Sequence of chain 1.F:
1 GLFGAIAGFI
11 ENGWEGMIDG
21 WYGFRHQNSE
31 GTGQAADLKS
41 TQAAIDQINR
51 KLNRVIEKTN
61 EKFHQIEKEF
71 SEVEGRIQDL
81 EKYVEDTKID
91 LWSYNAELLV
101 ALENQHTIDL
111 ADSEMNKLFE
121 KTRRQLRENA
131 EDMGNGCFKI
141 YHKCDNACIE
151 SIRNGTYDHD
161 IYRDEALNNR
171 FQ

The small molecule below binds the protein below.
Small molecule (SMILES): CC(=O)N[C@@H]1[C@@H](O)[C@H](O)[C@@H](CO)O[C@@H]1O

Binding-site contacts:
Ligand atom C8 contacts residue VAL297 of chain 1.E at 2.8 Å (hydrophobic).
Ligand atom C8 contacts residue ASN285 of chain 1.E at 3.9 Å.
Ligand atom O7 contacts residue ASN285 of chain 1.E at 3.1 Å (h-bond).
Ligand atom C1 contacts residue ASN298 of chain 1.E at 4.2 Å.
Ligand atom O6 contacts residue GLU69 of chain 1.F at 3.0 Å (salt-bridge).
Ligand atom C8 contacts residue ASN296 of chain 1.E at 4.0 Å.
Ligand atom N2 contacts residue ASN285 of chain 1.E at 3.9 Å.
Ligand atom O1 contacts residue VAL297 of chain 1.E at 2.9 Å (h-bond).
Ligand atom C5 contacts residue ASN298 of chain 1.E at 4.2 Å.
Ligand atom C5 contacts residue ASN285 of chain 1.E at 4.4 Å.
Ligand atom O6 contacts residue ASN298 of chain 1.E at 3.3 Å (h-bond).
Ligand atom C6 contacts residue ASN298 of chain 1.E at 4.4 Å.
Ligand atom O5 contacts residue ASN298 of chain 1.E at 3.7 Å.
Ligand atom O1 contacts residue ASN298 of chain 1.E at 3.8 Å.
Ligand atom C1 contacts residue VAL297 of chain 1.E at 3.8 Å (hydrophobic).
Ligand atom N2 contacts residue VAL297 of chain 1.E at 4.2 Å.
Ligand atom C2 contacts residue ASN285 of chain 1.E at 3.5 Å.
Ligand atom O1 contacts residue ASN285 of chain 1.E at 3.3 Å (h-bond).
Ligand atom C7 contacts residue ASN285 of chain 1.E at 3.3 Å.
Ligand atom C5 contacts residue GLU69 of chain 1.F at 4.3 Å.
Ligand atom C1 contacts residue ASN285 of chain 1.E at 2.8 Å.
Ligand atom C6 contacts residue GLU69 of chain 1.F at 3.4 Å.
Ligand atom O5 contacts residue ASN285 of chain 1.E at 3.0 Å (h-bond).
Ligand atom C7 contacts residue VAL297 of chain 1.E at 4.0 Å (hydrophobic).

Sequence of chain 1.E:
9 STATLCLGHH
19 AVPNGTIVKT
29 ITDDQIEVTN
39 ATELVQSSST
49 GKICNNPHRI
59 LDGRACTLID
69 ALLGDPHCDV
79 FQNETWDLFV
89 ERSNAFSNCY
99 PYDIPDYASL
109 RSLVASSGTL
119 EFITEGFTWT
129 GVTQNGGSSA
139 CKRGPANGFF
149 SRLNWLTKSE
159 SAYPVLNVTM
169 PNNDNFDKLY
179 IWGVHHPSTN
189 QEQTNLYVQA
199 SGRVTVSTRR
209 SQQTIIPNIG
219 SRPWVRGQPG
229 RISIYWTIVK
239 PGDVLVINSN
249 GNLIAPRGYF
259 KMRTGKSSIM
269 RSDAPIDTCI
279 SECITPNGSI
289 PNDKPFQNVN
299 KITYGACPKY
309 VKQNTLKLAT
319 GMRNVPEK